Binding-site contacts:
Ligand atom O5 contacts residue ASN154 of chain 49.A at 2.4 Å (h-bond).
Ligand atom O7 contacts residue ASN154 of chain 49.A at 3.8 Å.
Ligand atom C5 contacts residue ASN154 of chain 49.A at 3.7 Å.
Ligand atom C1 contacts residue ASN154 of chain 49.A at 1.4 Å.
Ligand atom C2 contacts residue ASN154 of chain 49.A at 2.5 Å.
Ligand atom C8 contacts residue ASN154 of chain 49.A at 4.2 Å.
Ligand atom C3 contacts residue ASN154 of chain 49.A at 3.8 Å.
Ligand atom C4 contacts residue ASN154 of chain 49.A at 4.2 Å.
Ligand atom N2 contacts residue ASN154 of chain 49.A at 2.9 Å (h-bond).
Ligand atom C7 contacts residue ASN154 of chain 49.A at 3.5 Å.
Ligand atom C1 contacts residue SER156 of chain 49.A at 4.3 Å.

A protein and the small-molecule ligand that binds it are described below.
Small molecule (SMILES): CC(=O)N[C@@H]1[C@@H](O)[C@H](O)[C@@H](CO)O[C@H]1O

Sequence of chain 49.A:
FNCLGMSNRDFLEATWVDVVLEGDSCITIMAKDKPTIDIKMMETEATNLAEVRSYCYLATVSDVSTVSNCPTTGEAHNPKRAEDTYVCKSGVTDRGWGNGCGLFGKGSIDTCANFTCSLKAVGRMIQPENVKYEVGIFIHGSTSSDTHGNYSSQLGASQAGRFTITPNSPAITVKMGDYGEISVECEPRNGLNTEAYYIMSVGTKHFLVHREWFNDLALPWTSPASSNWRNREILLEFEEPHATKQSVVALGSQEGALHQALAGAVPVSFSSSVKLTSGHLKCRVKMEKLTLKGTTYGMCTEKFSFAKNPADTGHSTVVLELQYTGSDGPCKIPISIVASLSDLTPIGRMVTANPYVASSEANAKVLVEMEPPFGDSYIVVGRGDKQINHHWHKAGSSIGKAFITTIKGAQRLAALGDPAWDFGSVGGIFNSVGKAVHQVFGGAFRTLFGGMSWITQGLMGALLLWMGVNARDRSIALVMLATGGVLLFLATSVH